Binding-site contacts:
Ligand atom C8 contacts residue GLU281 of chain 1.B at 3.2 Å.
Ligand atom O7 contacts residue ASN282 of chain 1.B at 2.7 Å (h-bond).
Ligand atom O7 contacts residue ASN280 of chain 1.B at 3.5 Å (h-bond).
Ligand atom C8 contacts residue ASN282 of chain 1.B at 3.5 Å.
Ligand atom C8 contacts residue ASN280 of chain 1.B at 4.0 Å.
Ligand atom C7 contacts residue ASN282 of chain 1.B at 3.0 Å.
Ligand atom O5 contacts residue ASN282 of chain 1.B at 2.4 Å (h-bond).
Ligand atom C4 contacts residue ASN282 of chain 1.B at 4.3 Å.
Ligand atom C3 contacts residue ASN282 of chain 1.B at 3.8 Å.
Ligand atom C5 contacts residue ASN282 of chain 1.B at 3.7 Å.
Ligand atom C1 contacts residue ASN282 of chain 1.B at 1.4 Å.
Ligand atom C2 contacts residue ASN282 of chain 1.B at 2.5 Å.
Ligand atom N2 contacts residue ASN282 of chain 1.B at 2.9 Å (h-bond).
Ligand atom C7 contacts residue ASN280 of chain 1.B at 4.2 Å.

A protein and the small-molecule ligand that binds it are described below.
Small molecule (SMILES): CC(=O)N[C@@H]1[C@@H](O)[C@H](O)[C@@H](CO)O[C@H]1O

Sequence of chain 1.B:
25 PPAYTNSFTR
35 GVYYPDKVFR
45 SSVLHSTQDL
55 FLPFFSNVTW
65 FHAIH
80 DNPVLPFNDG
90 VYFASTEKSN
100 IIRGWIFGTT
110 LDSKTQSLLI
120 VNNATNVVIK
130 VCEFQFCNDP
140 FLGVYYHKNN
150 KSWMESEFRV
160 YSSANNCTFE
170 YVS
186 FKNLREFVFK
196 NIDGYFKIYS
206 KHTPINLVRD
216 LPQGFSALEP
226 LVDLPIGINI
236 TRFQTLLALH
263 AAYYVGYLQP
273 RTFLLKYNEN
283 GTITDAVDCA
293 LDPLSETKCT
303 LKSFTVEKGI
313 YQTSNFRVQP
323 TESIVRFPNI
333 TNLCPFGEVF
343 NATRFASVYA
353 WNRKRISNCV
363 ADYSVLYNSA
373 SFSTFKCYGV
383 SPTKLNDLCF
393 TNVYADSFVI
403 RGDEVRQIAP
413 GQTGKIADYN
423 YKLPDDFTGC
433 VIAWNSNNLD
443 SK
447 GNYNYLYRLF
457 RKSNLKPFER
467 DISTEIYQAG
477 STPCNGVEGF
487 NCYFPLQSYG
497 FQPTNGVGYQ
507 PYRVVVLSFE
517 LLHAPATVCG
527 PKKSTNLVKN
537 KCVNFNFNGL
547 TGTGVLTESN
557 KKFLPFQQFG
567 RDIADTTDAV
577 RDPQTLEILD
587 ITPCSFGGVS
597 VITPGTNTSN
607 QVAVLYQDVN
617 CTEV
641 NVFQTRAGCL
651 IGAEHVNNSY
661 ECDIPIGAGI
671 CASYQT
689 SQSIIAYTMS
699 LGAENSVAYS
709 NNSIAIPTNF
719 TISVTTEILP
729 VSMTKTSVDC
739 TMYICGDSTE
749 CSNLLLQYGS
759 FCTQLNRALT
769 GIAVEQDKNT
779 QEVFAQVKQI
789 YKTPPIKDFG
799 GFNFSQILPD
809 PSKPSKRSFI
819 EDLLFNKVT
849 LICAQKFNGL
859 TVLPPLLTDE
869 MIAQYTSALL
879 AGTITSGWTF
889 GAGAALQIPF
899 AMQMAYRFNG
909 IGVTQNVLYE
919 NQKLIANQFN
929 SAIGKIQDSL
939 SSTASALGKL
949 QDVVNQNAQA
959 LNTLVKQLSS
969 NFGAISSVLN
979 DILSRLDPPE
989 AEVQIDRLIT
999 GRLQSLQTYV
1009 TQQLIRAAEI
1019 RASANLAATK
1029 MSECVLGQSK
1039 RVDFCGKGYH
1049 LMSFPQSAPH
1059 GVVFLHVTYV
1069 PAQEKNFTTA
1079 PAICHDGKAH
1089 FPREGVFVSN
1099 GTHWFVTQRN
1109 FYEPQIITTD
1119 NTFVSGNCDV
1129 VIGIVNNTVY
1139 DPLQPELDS